Sequence of chain 1.A:
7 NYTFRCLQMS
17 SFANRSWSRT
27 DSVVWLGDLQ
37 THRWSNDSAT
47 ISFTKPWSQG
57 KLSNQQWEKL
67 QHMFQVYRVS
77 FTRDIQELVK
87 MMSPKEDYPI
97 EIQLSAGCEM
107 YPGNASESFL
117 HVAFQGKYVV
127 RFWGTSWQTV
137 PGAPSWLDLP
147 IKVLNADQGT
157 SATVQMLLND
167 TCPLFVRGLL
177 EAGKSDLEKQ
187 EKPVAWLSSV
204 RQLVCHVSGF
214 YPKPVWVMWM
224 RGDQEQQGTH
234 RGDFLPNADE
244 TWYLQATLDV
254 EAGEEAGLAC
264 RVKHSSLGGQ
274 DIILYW

The protein below binds the small molecule below.
Small molecule (SMILES): CC(=O)N[C@H]1[C@H](O[C@H]2[C@H](O)[C@@H](NC(C)=O)CO[C@@H]2CO[C@@H]2O[C@@H](C)[C@@H](O)[C@@H](O)[C@@H]2O)O[C@H](CO)[C@@H](O[C@@H]2O[C@H](CO)[C@@H](O)[C@H](O[C@H]3O[C@H](CO)[C@@H](O)[C@H](O)[C@@H]3O)[C@@H]2O)[C@@H]1O

Binding-site contacts:
Ligand atom O5 contacts residue GLY130 of chain 1.A at 3.1 Å (h-bond).
Ligand atom C6 contacts residue LEU164 of chain 1.A at 3.8 Å (hydrophobic).
Ligand atom N2 contacts residue GLN161 of chain 1.A at 2.8 Å (h-bond).
Ligand atom O4 contacts residue THR131 of chain 1.A at 3.7 Å.
Ligand atom C3 contacts residue GLN161 of chain 1.A at 3.5 Å.
Ligand atom O7 contacts residue GLY130 of chain 1.A at 3.2 Å.
Ligand atom O6 contacts residue THR131 of chain 1.A at 4.0 Å.
Ligand atom O3 contacts residue SER114 of chain 1.A at 3.1 Å (h-bond).
Ligand atom C7 contacts residue ASN165 of chain 1.A at 3.1 Å.
Ligand atom C2 contacts residue GLN161 of chain 1.A at 3.7 Å.
Ligand atom C6 contacts residue GLY130 of chain 1.A at 3.6 Å.
Ligand atom C7 contacts residue GLY130 of chain 1.A at 4.0 Å.
Ligand atom C4 contacts residue ASN165 of chain 1.A at 4.1 Å.
Ligand atom C5 contacts residue GLY130 of chain 1.A at 3.9 Å.
Ligand atom C6 contacts residue ASN165 of chain 1.A at 3.9 Å.
Ligand atom O4 contacts residue SER114 of chain 1.A at 2.9 Å (h-bond).
Ligand atom O5 contacts residue ASN165 of chain 1.A at 2.4 Å (h-bond).
Ligand atom O7 contacts residue ASN165 of chain 1.A at 2.8 Å (h-bond).
Ligand atom C7 contacts residue GLN161 of chain 1.A at 3.6 Å.
Ligand atom C6 contacts residue PHE128 of chain 1.A at 3.9 Å (hydrophobic).
Ligand atom C1 contacts residue ASN165 of chain 1.A at 1.4 Å.
Ligand atom O4 contacts residue GLY130 of chain 1.A at 3.7 Å.
Ligand atom C3 contacts residue SER114 of chain 1.A at 4.0 Å.
Ligand atom C5 contacts residue ASN165 of chain 1.A at 3.7 Å.
Ligand atom O3 contacts residue THR131 of chain 1.A at 3.9 Å.
Ligand atom C8 contacts residue GLN161 of chain 1.A at 3.4 Å.
Ligand atom O4 contacts residue TRP129 of chain 1.A at 3.8 Å.
Ligand atom C3 contacts residue ASN165 of chain 1.A at 3.8 Å.
Ligand atom C3 contacts residue THR131 of chain 1.A at 4.0 Å.
Ligand atom C4 contacts residue GLY130 of chain 1.A at 4.0 Å.
Ligand atom C2 contacts residue ASN165 of chain 1.A at 2.5 Å.
Ligand atom C5 contacts residue GLY130 of chain 1.A at 3.7 Å.
Ligand atom C4 contacts residue SER114 of chain 1.A at 3.6 Å.
Ligand atom N2 contacts residue ASN165 of chain 1.A at 2.9 Å (h-bond).
Ligand atom O3 contacts residue GLN161 of chain 1.A at 3.6 Å.
Ligand atom C3 contacts residue GLY130 of chain 1.A at 3.8 Å.
Ligand atom O3 contacts residue GLU113 of chain 1.A at 4.0 Å.
Ligand atom C2 contacts residue TRP129 of chain 1.A at 4.0 Å (hydrophobic).
Ligand atom C5 contacts residue ASN165 of chain 1.A at 3.6 Å.
Ligand atom O5 contacts residue THR131 of chain 1.A at 3.7 Å.